Sequence of chain 1.B:
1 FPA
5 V

Sequence of chain 1.A:
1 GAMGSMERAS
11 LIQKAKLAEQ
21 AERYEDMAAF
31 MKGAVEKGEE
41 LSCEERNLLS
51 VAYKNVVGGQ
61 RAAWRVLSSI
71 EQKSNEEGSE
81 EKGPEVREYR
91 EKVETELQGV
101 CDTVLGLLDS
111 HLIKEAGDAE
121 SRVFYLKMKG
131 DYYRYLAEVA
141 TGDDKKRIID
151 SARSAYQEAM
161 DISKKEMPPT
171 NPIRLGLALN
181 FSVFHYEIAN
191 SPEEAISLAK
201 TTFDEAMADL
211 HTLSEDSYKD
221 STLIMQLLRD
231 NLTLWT

Binding-site contacts:
Ligand atom C22 contacts residue GLU44 of chain 1.A at 4.2 Å.
Ligand atom C25 contacts residue ASN47 of chain 1.A at 4.0 Å.
Ligand atom C08 contacts residue PRO172 of chain 1.A at 4.3 Å (hydrophobic).
Ligand atom C26 contacts residue GLU19 of chain 1.A at 3.5 Å.
Ligand atom S23 contacts residue GLU44 of chain 1.A at 3.8 Å.
Ligand atom C05 contacts residue ILE224 of chain 1.A at 4.4 Å (hydrophobic).
Ligand atom C26 contacts residue LEU48 of chain 1.A at 4.0 Å (hydrophobic).
Ligand atom C10 contacts residue ILE224 of chain 1.A at 4.1 Å (hydrophobic).
Ligand atom N27 contacts residue VAL51 of chain 1.A at 3.8 Å.
Ligand atom C22 contacts residue ASN47 of chain 1.A at 3.9 Å.
Ligand atom C03 contacts residue VAL5 of chain 1.B at 4.5 Å (hydrophobic).
Ligand atom C11 contacts residue VAL5 of chain 1.B at 4.1 Å (hydrophobic).
Ligand atom C17 contacts residue ASN47 of chain 1.A at 3.6 Å.
Ligand atom CL09 contacts residue PHE124 of chain 1.A at 4.2 Å.
Ligand atom N27 contacts residue GLU19 of chain 1.A at 2.7 Å (salt-bridge).
Ligand atom C10 contacts residue ILE173 of chain 1.A at 4.2 Å (hydrophobic).
Ligand atom C10 contacts residue VAL5 of chain 1.B at 3.9 Å (hydrophobic).
Ligand atom CL09 contacts residue LYS127 of chain 1.A at 3.5 Å.
Ligand atom N28 contacts residue LEU48 of chain 1.A at 3.4 Å.
Ligand atom C18 contacts residue ASN47 of chain 1.A at 3.4 Å.
Ligand atom C20 contacts residue ASN47 of chain 1.A at 3.9 Å.
Ligand atom C06 contacts residue VAL5 of chain 1.B at 4.2 Å (hydrophobic).
Ligand atom C19 contacts residue ASN47 of chain 1.A at 3.7 Å.
Ligand atom C05 contacts residue VAL5 of chain 1.B at 4.4 Å (hydrophobic).
Ligand atom C11 contacts residue ILE224 of chain 1.A at 3.4 Å (hydrophobic).
Ligand atom C16 contacts residue ASN47 of chain 1.A at 3.8 Å.
Ligand atom CL09 contacts residue ILE173 of chain 1.A at 4.1 Å.
Ligand atom N28 contacts residue GLU19 of chain 1.A at 2.9 Å (salt-bridge).
Ligand atom C15 contacts residue ASN47 of chain 1.A at 3.9 Å.
Ligand atom C24 contacts residue ASN47 of chain 1.A at 4.5 Å.
Ligand atom N04 contacts residue ILE224 of chain 1.A at 4.5 Å.
Ligand atom C10 contacts residue PRO172 of chain 1.A at 3.2 Å (hydrophobic).
Ligand atom C07 contacts residue ASN47 of chain 1.A at 4.5 Å.
Ligand atom C21 contacts residue ASN47 of chain 1.A at 3.6 Å.
Ligand atom C11 contacts residue PRO172 of chain 1.A at 3.8 Å (hydrophobic).
Ligand atom C10 contacts residue GLY176 of chain 1.A at 4.3 Å.
Ligand atom C07 contacts residue VAL5 of chain 1.B at 4.0 Å (hydrophobic).
Ligand atom C08 contacts residue VAL5 of chain 1.B at 4.0 Å (hydrophobic).

This small molecule binds to this protein.
Small molecule (SMILES): [H]/N=C(\N)c1cc(-c2cccc(NC(=O)C(C)(C)Nc3ccc(Cl)cc3)c2)cs1